The protein below binds the small molecule below.
Small molecule (SMILES): CC[C@H](C)[C@H](NC(=O)[C@H](C)N)C(=O)N[C@@H](CC(C)C)C(=O)N[C@@H](Cc1cnc[nH]1)C(=O)N[C@@H](CCCN=C(N)N)C(=O)N[C@@H](CC(C)C)C(=O)N[C@@H](CC(C)C)C(=O)N[C@@H](CCC(N)=O)C(=O)N[C@H](C=O)CC(=O)O

Binding-site contacts:
Ligand atom CD1 contacts residue ASP241 of chain 1.B at 3.7 Å.
Ligand atom CD1 contacts residue MET246 of chain 1.B at 4.0 Å (hydrophobic).
Ligand atom C contacts residue GLU245 of chain 1.B at 3.6 Å.
Ligand atom N contacts residue GLU245 of chain 1.B at 4.1 Å.
Ligand atom CD1 contacts residue ILE61 of chain 1.B at 3.6 Å (hydrophobic).
Ligand atom CD1 contacts residue LEU82 of chain 1.B at 4.0 Å (hydrophobic).
Ligand atom CD contacts residue LEU75 of chain 1.B at 3.6 Å (hydrophobic).
Ligand atom CG2 contacts residue LEU242 of chain 1.B at 3.9 Å (hydrophobic).
Ligand atom N contacts residue GLU245 of chain 1.B at 2.8 Å (salt-bridge).
Ligand atom CD1 contacts residue GLN78 of chain 1.B at 4.0 Å.
Ligand atom O contacts residue LYS65 of chain 1.B at 3.1 Å (salt-bridge).
Ligand atom CA contacts residue VAL79 of chain 1.B at 4.0 Å (hydrophobic).
Ligand atom CA contacts residue LYS65 of chain 1.B at 3.7 Å.
Ligand atom CD2 contacts residue LEU82 of chain 1.B at 4.0 Å (hydrophobic).
Ligand atom NE2 contacts residue LEU75 of chain 1.B at 3.3 Å.
Ligand atom C contacts residue LYS65 of chain 1.B at 3.6 Å.
Ligand atom CD2 contacts residue VAL79 of chain 1.B at 3.6 Å (hydrophobic).
Ligand atom CD2 contacts residue VAL79 of chain 1.B at 3.9 Å (hydrophobic).
Ligand atom CD1 contacts residue GLU245 of chain 1.B at 3.9 Å.
Ligand atom O contacts residue ILE61 of chain 1.B at 4.1 Å.
Ligand atom CB contacts residue GLN78 of chain 1.B at 4.1 Å.
Ligand atom CD2 contacts residue GLN78 of chain 1.B at 3.6 Å.
Ligand atom CA contacts residue GLU245 of chain 1.B at 3.8 Å.
Ligand atom CD2 contacts residue MET246 of chain 1.B at 3.7 Å (hydrophobic).
Ligand atom CD1 contacts residue LEU242 of chain 1.B at 3.7 Å (hydrophobic).
Ligand atom CG1 contacts residue GLU245 of chain 1.B at 3.4 Å.
Ligand atom OE1 contacts residue LEU75 of chain 1.B at 2.9 Å.
Ligand atom CD2 contacts residue GLU83 of chain 1.B at 3.7 Å.
Ligand atom CB contacts residue VAL79 of chain 1.B at 4.1 Å (hydrophobic).
Ligand atom CE1 contacts residue LEU75 of chain 1.B at 3.5 Å (hydrophobic).
Ligand atom CA contacts residue GLU245 of chain 1.B at 3.5 Å.
Ligand atom CG contacts residue ILE61 of chain 1.B at 4.1 Å (hydrophobic).
Ligand atom CD2 contacts residue LEU75 of chain 1.B at 3.9 Å (hydrophobic).
Ligand atom CD2 contacts residue PHE70 of chain 1.B at 4.1 Å (hydrophobic).
Ligand atom CB contacts residue GLU245 of chain 1.B at 4.0 Å.
Ligand atom CB contacts residue GLU245 of chain 1.B at 3.6 Å.
Ligand atom CB contacts residue LEU242 of chain 1.B at 3.9 Å (hydrophobic).
Ligand atom N contacts residue LEU242 of chain 1.B at 4.1 Å.
Ligand atom CD1 contacts residue VAL79 of chain 1.B at 3.8 Å (hydrophobic).
Ligand atom CD2 contacts residue ILE61 of chain 1.B at 4.0 Å (hydrophobic).

Sequence of chain 1.B:
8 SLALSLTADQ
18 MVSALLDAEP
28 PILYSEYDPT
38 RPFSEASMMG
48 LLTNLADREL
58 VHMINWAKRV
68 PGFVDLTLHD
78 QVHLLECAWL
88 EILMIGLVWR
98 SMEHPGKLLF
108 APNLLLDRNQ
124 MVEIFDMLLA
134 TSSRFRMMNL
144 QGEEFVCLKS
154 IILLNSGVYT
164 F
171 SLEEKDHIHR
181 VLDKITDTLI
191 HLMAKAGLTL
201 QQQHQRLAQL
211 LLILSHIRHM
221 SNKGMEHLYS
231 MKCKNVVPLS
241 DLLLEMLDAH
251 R